Sequence of chain 1.A:
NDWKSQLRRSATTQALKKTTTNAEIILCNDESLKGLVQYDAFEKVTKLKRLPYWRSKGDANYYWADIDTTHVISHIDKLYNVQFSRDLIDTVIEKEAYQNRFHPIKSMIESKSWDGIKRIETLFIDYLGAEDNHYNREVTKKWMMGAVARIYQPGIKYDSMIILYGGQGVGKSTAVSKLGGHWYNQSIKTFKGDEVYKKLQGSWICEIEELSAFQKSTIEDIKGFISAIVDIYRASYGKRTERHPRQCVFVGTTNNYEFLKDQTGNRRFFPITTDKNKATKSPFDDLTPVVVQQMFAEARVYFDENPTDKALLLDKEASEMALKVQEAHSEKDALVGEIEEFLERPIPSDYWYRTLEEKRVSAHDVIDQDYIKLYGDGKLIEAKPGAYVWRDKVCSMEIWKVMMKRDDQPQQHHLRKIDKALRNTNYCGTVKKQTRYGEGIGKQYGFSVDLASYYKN

A protein and the small-molecule ligand that binds it are described below.
Small molecule (SMILES): Nc1ncnc2c1ncn2[C@@H]1O[C@H](COP(=O)(O)OP(=O)(O)OP(O)(O)=S)[C@@H](O)[C@H]1O

Binding-site contacts:
Ligand atom O3B contacts residue ARG281 of chain 1.B at 3.5 Å (salt-bridge).
Ligand atom O2B contacts residue GLN182 of chain 1.A at 3.0 Å (h-bond).
Ligand atom O2B contacts residue LYS186 of chain 1.A at 2.9 Å (salt-bridge).
Ligand atom O2G contacts residue GLU224 of chain 1.A at 3.3 Å (salt-bridge).
Ligand atom O5' contacts residue GLY185 of chain 1.A at 3.7 Å.
Ligand atom O1A contacts residue SER187 of chain 1.A at 3.4 Å (h-bond).
Ligand atom O1B contacts residue SER187 of chain 1.A at 2.8 Å (h-bond).
Ligand atom O2B contacts residue VAL184 of chain 1.A at 3.4 Å.
Ligand atom O1A contacts residue GLY185 of chain 1.A at 3.4 Å.
Ligand atom O4' contacts residue PHE298 of chain 1.A at 3.2 Å.
Ligand atom N6 contacts residue ASP323 of chain 1.B at 3.2 Å (salt-bridge).
Ligand atom O3G contacts residue ARG282 of chain 1.B at 2.8 Å (salt-bridge).
Ligand atom S1G contacts residue MG1 of chain 1.I at 1.8 Å.
Ligand atom N1 contacts residue PHE298 of chain 1.A at 3.5 Å.
Ligand atom O3G contacts residue GLN182 of chain 1.A at 3.1 Å (h-bond).
Ligand atom O2G contacts residue LYS186 of chain 1.A at 3.5 Å (salt-bridge).
Ligand atom O1A contacts residue THR188 of chain 1.A at 2.8 Å (h-bond).
Ligand atom C5' contacts residue ARG281 of chain 1.B at 3.6 Å.
Ligand atom O1B contacts residue LYS186 of chain 1.A at 3.4 Å (salt-bridge).
Ligand atom O3B contacts residue GLN182 of chain 1.A at 2.9 Å (h-bond).
Ligand atom C4 contacts residue LEU327 of chain 1.B at 3.5 Å (hydrophobic).
Ligand atom N3 contacts residue LEU327 of chain 1.B at 3.5 Å.
Ligand atom O2A contacts residue LYS171 of chain 1.B at 3.5 Å (salt-bridge).
Ligand atom N3 contacts residue PHE298 of chain 1.A at 3.6 Å.
Ligand atom O2B contacts residue GLY185 of chain 1.A at 3.4 Å (h-bond).
Ligand atom O2B contacts residue GLY181 of chain 1.A at 3.0 Å (h-bond).
Ligand atom N1 contacts residue LYS324 of chain 1.B at 3.5 Å.
Ligand atom O3A contacts residue GLN182 of chain 1.A at 3.3 Å (h-bond).
Ligand atom O1B contacts residue MG1 of chain 1.I at 2.6 Å.
Ligand atom PB contacts residue GLN182 of chain 1.A at 3.3 Å.
Ligand atom PG contacts residue MG1 of chain 1.I at 3.1 Å.
Ligand atom O3B contacts residue MG1 of chain 1.I at 3.1 Å.
Ligand atom C2 contacts residue PHE298 of chain 1.A at 3.6 Å (hydrophobic).
Ligand atom O3G contacts residue ARG281 of chain 1.B at 3.2 Å (salt-bridge).
Ligand atom O2' contacts residue LEU327 of chain 1.B at 3.5 Å.
Ligand atom O2A contacts residue ARG281 of chain 1.B at 2.9 Å (salt-bridge).
Ligand atom N7 contacts residue LEU327 of chain 1.B at 3.6 Å.
Ligand atom S1G contacts residue GLU224 of chain 1.A at 3.4 Å (salt-bridge).
Ligand atom O3A contacts residue GLY185 of chain 1.A at 3.3 Å (h-bond).
Ligand atom PB contacts residue MG1 of chain 1.I at 3.4 Å.

Sequence of chain 1.B:
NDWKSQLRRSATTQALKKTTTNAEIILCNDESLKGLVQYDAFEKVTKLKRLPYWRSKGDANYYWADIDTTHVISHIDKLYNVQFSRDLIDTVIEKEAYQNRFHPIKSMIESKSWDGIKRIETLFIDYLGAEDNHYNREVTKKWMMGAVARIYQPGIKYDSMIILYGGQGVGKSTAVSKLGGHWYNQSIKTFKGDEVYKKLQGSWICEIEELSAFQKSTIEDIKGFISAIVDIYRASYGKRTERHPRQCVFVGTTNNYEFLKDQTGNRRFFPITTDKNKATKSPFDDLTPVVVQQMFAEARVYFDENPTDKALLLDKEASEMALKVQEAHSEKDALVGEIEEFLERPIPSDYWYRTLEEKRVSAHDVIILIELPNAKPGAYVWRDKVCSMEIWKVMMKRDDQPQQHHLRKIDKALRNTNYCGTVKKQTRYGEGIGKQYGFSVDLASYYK